The small molecule below binds the protein below.
Small molecule (SMILES): CC(C)[C@H](NC(=O)[C@@H](NC(=O)[C@H](C)NC(=O)[C@@H]1CCCN1C(=O)[C@@H](N)Cc1ccccc1)[C@@H](C)OP(=O)(O)O)C(=O)O

Binding-site contacts:
Ligand atom CG1 contacts residue LEU227 of chain 2.A at 3.5 Å (hydrophobic).
Ligand atom O contacts residue LYS127 of chain 2.A at 2.8 Å (salt-bridge).
Ligand atom C contacts residue ASN180 of chain 2.A at 3.6 Å.
Ligand atom OXT contacts residue LYS54 of chain 2.A at 3.8 Å.
Ligand atom CE1 contacts residue ARG65 of chain 2.A at 3.1 Å.
Ligand atom CG2 contacts residue ASN180 of chain 2.A at 3.6 Å.
Ligand atom O contacts residue VAL183 of chain 2.A at 3.5 Å.
Ligand atom N contacts residue ASN231 of chain 2.A at 2.9 Å (h-bond).
Ligand atom O2P contacts residue ARG61 of chain 2.A at 3.0 Å (salt-bridge).
Ligand atom CA contacts residue LEU179 of chain 2.A at 3.8 Å (hydrophobic).
Ligand atom OXT contacts residue NQ01 of chain 2.F at 3.7 Å.
Ligand atom CA contacts residue ASN231 of chain 2.A at 3.5 Å.
Ligand atom O contacts residue LEU179 of chain 2.A at 3.5 Å.
Ligand atom O2P contacts residue ARG134 of chain 2.A at 2.8 Å (salt-bridge).
Ligand atom CD1 contacts residue ARG65 of chain 2.A at 2.9 Å.
Ligand atom N contacts residue ASN180 of chain 2.A at 3.0 Å (h-bond).
Ligand atom O contacts residue ASN231 of chain 2.A at 3.0 Å (h-bond).
Ligand atom P contacts residue ARG61 of chain 2.A at 3.6 Å.
Ligand atom P contacts residue ARG134 of chain 2.A at 3.8 Å.
Ligand atom O contacts residue ASN180 of chain 2.A at 2.9 Å (h-bond).
Ligand atom CA contacts residue ASN180 of chain 2.A at 3.2 Å.
Ligand atom CG2 contacts residue NQ01 of chain 2.F at 3.8 Å.
Ligand atom C contacts residue LYS127 of chain 2.A at 3.8 Å.
Ligand atom O3P contacts residue ARG134 of chain 2.A at 2.9 Å (salt-bridge).
Ligand atom P contacts residue TYR135 of chain 2.A at 3.8 Å.
Ligand atom CG contacts residue ARG65 of chain 2.A at 3.3 Å.
Ligand atom O1P contacts residue ARG61 of chain 2.A at 2.9 Å (salt-bridge).
Ligand atom C contacts residue ASN231 of chain 2.A at 3.7 Å.
Ligand atom CA contacts residue ASN231 of chain 2.A at 3.8 Å.
Ligand atom CB contacts residue ASN231 of chain 2.A at 3.6 Å.
Ligand atom CG contacts residue VAL183 of chain 2.A at 3.7 Å (hydrophobic).
Ligand atom CB contacts residue ASN180 of chain 2.A at 3.2 Å.
Ligand atom O3P contacts residue TYR135 of chain 2.A at 2.6 Å (h-bond).
Ligand atom CG2 contacts residue GLY176 of chain 2.A at 3.5 Å.
Ligand atom CB contacts residue ASN231 of chain 2.A at 3.6 Å.
Ligand atom O1P contacts residue LYS54 of chain 2.A at 3.5 Å (salt-bridge).
Ligand atom O contacts residue LYS54 of chain 2.A at 3.6 Å (salt-bridge).
Ligand atom CG2 contacts residue VAL183 of chain 2.A at 3.8 Å (hydrophobic).
Ligand atom CG2 contacts residue ARG134 of chain 2.A at 3.8 Å.
Ligand atom CZ contacts residue ARG65 of chain 2.A at 3.8 Å.

Sequence of chain 2.A:
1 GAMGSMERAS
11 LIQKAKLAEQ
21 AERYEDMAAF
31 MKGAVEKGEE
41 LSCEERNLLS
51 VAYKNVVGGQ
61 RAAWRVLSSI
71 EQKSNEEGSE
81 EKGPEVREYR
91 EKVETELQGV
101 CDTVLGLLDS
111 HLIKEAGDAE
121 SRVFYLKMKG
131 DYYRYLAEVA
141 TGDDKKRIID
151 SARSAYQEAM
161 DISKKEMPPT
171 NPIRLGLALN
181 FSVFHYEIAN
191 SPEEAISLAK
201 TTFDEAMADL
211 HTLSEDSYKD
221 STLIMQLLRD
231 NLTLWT